Binding-site contacts:
Ligand atom N2 contacts residue TRP103 of chain 1.H at 4.3 Å.
Ligand atom O7 contacts residue ASN100 of chain 1.H at 4.4 Å.
Ligand atom N2 contacts residue ASN100 of chain 1.H at 2.8 Å (h-bond).
Ligand atom O7 contacts residue SER102 of chain 1.H at 2.8 Å (h-bond).
Ligand atom N2 contacts residue SER102 of chain 1.H at 4.3 Å.
Ligand atom C7 contacts residue ASN100 of chain 1.H at 3.8 Å.
Ligand atom C8 contacts residue TRP103 of chain 1.H at 4.1 Å (hydrophobic).
Ligand atom C1 contacts residue ASN100 of chain 1.H at 1.4 Å.
Ligand atom C3 contacts residue ASN100 of chain 1.H at 3.6 Å.
Ligand atom C2 contacts residue ASN100 of chain 1.H at 2.4 Å.
Ligand atom C7 contacts residue SER102 of chain 1.H at 3.5 Å.
Ligand atom O5 contacts residue ASN100 of chain 1.H at 2.4 Å (h-bond).
Ligand atom C5 contacts residue ASN100 of chain 1.H at 3.6 Å.
Ligand atom C4 contacts residue ASN100 of chain 1.H at 4.1 Å.
Ligand atom C8 contacts residue TYR127 of chain 1.H at 4.5 Å (hydrophobic).
Ligand atom C8 contacts residue SER102 of chain 1.H at 3.5 Å.

A small-molecule ligand and the protein it binds are described below.
Small molecule (SMILES): CC(=O)N[C@@H]1[C@@H](O)[C@H](O)[C@@H](CO)O[C@H]1O

Sequence of chain 1.H:
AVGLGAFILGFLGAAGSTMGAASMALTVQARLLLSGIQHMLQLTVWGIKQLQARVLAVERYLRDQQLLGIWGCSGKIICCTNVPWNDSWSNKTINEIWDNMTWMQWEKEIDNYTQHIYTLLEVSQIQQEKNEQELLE